Binding-site contacts:
Ligand atom C4 contacts residue ASN163 of chain 1.A at 4.2 Å.
Ligand atom C8 contacts residue ALA350 of chain 1.C at 3.8 Å (hydrophobic).
Ligand atom C1 contacts residue ASN162 of chain 1.A at 4.5 Å.
Ligand atom C2 contacts residue ASN163 of chain 1.A at 2.4 Å.
Ligand atom C6 contacts residue ASN162 of chain 1.A at 3.7 Å.
Ligand atom C5 contacts residue ASN163 of chain 1.A at 3.7 Å.
Ligand atom N2 contacts residue ASN163 of chain 1.A at 2.8 Å (h-bond).
Ligand atom O7 contacts residue ASN163 of chain 1.A at 3.3 Å (h-bond).
Ligand atom C5 contacts residue ASN162 of chain 1.A at 4.1 Å.
Ligand atom C1 contacts residue ASN163 of chain 1.A at 1.4 Å.
Ligand atom C8 contacts residue ILE466 of chain 1.C at 4.1 Å (hydrophobic).
Ligand atom C7 contacts residue ASN163 of chain 1.A at 3.2 Å.
Ligand atom N2 contacts residue TYR349 of chain 1.C at 4.5 Å.
Ligand atom C3 contacts residue ASN163 of chain 1.A at 3.8 Å.
Ligand atom O5 contacts residue ASN162 of chain 1.A at 3.5 Å (h-bond).
Ligand atom C8 contacts residue TYR349 of chain 1.C at 4.0 Å (hydrophobic).
Ligand atom O5 contacts residue ASN163 of chain 1.A at 2.4 Å (h-bond).
Ligand atom C8 contacts residue ASN163 of chain 1.A at 4.4 Å.

A protein and the small-molecule ligand that binds it are described below.
Small molecule (SMILES): CC(=O)N[C@H]1[C@H](O[C@H]2[C@H](O)[C@@H](NC(C)=O)CO[C@@H]2CO)O[C@H](CO)[C@@H](O)[C@@H]1O

Sequence of chain 1.C:
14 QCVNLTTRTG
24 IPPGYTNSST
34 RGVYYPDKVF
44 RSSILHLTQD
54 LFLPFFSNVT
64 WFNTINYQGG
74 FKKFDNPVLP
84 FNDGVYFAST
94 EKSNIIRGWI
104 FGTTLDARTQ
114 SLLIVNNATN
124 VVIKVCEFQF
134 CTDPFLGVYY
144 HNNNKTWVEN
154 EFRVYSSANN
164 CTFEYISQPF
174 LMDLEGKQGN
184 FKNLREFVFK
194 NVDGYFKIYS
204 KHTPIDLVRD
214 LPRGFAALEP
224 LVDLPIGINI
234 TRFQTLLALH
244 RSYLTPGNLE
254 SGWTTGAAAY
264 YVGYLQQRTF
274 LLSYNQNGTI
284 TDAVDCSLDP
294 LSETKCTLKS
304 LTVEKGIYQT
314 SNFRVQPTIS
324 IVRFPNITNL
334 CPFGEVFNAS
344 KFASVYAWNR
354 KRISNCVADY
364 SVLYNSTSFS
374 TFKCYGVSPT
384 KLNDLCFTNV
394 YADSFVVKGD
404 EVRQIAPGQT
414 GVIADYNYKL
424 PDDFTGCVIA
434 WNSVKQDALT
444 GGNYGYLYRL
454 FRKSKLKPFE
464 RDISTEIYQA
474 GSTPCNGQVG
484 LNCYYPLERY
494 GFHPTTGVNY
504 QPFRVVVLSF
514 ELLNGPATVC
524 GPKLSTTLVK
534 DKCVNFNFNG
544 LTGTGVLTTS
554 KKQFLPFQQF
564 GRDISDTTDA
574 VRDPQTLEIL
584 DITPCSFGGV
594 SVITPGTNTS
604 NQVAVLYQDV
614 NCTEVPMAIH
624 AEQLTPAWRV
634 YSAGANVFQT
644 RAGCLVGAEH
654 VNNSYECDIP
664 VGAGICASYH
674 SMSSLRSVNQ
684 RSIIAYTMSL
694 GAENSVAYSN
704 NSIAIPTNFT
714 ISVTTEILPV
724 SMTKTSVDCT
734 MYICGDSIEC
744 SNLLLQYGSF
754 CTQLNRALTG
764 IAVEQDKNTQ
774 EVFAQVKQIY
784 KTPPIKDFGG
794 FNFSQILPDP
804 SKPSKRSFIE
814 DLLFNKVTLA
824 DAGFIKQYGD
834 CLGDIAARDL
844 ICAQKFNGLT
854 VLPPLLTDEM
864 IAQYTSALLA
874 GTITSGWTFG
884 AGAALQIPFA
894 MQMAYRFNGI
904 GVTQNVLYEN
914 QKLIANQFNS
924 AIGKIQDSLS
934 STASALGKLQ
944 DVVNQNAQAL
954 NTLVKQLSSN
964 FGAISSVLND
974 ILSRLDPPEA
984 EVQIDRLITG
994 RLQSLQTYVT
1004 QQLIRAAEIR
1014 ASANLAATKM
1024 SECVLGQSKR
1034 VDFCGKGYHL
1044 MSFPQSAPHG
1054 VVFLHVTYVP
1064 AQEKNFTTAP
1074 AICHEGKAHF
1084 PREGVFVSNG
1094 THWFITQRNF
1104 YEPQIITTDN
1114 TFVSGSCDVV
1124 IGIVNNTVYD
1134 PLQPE

Sequence of chain 1.A:
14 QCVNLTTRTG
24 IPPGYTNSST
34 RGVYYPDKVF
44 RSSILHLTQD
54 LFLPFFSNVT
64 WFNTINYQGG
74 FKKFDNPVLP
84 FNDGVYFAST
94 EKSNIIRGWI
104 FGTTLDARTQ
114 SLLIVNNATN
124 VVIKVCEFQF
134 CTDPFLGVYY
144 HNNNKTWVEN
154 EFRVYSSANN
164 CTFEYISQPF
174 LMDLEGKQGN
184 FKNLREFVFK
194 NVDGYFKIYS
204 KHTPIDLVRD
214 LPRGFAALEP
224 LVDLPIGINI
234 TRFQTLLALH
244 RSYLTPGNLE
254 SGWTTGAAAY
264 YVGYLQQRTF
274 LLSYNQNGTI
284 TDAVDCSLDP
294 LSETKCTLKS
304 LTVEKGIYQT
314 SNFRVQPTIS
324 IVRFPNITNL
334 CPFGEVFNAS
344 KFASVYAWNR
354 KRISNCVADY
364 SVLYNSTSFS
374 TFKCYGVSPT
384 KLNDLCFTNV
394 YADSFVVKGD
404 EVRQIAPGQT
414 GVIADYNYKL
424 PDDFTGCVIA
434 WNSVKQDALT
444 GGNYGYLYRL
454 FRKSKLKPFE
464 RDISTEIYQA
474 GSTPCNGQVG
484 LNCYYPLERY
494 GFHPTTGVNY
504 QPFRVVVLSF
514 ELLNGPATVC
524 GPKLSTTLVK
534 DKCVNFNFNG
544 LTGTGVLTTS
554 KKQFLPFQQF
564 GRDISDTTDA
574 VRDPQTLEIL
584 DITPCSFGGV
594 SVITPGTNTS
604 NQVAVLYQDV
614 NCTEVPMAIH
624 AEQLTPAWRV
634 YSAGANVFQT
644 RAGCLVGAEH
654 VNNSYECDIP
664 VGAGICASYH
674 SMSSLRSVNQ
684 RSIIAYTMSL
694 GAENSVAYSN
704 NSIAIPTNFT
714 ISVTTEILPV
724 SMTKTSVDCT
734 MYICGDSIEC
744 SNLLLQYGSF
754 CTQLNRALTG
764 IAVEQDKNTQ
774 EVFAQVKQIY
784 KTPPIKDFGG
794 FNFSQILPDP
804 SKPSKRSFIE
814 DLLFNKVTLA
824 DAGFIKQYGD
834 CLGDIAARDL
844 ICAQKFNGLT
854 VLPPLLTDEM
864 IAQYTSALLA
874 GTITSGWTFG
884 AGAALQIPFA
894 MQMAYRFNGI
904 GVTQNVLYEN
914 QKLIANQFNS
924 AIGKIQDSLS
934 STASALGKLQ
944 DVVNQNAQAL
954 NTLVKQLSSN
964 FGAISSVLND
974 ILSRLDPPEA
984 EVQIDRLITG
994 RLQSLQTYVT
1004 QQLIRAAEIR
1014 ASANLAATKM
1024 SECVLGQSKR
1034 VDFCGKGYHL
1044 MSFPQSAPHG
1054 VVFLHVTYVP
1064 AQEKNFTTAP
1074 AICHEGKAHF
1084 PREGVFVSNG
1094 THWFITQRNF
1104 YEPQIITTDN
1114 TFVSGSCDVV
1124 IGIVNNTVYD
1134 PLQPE